This protein binds this small molecule.
Small molecule (SMILES): Nc1nc(-c2cccc(CC(=O)O)c2)c2nc[nH]c2n1

Binding-site contacts:
Ligand atom C2 contacts residue LEU142 of chain 1.A at 3.9 Å (hydrophobic).
Ligand atom C12 contacts residue PHE88 of chain 1.A at 3.8 Å (hydrophobic).
Ligand atom C7 contacts residue GLN139 of chain 1.A at 3.7 Å.
Ligand atom O2 contacts residue THR22 of chain 1.A at 2.7 Å (h-bond).
Ligand atom C11 contacts residue LEU142 of chain 1.A at 3.2 Å (hydrophobic).
Ligand atom C13 contacts residue ALA39 of chain 1.A at 3.5 Å (hydrophobic).
Ligand atom N5 contacts residue LEU142 of chain 1.A at 3.5 Å.
Ligand atom N1 contacts residue LEU91 of chain 1.A at 2.8 Å (h-bond).
Ligand atom C13 contacts residue LEU142 of chain 1.A at 3.0 Å (hydrophobic).
Ligand atom O1 contacts residue LYS137 of chain 1.A at 3.4 Å.
Ligand atom C3 contacts residue VAL26 of chain 1.A at 4.0 Å (hydrophobic).
Ligand atom C10 contacts residue LYS41 of chain 1.A at 3.8 Å.
Ligand atom C8 contacts residue GLN139 of chain 1.A at 3.3 Å.
Ligand atom C1 contacts residue LEU91 of chain 1.A at 3.5 Å (hydrophobic).
Ligand atom C11 contacts residue ALA39 of chain 1.A at 4.0 Å (hydrophobic).
Ligand atom C10 contacts residue GLN139 of chain 1.A at 3.7 Å.
Ligand atom C12 contacts residue ALA39 of chain 1.A at 4.0 Å (hydrophobic).
Ligand atom O2 contacts residue GLY21 of chain 1.A at 3.0 Å.
Ligand atom C4 contacts residue VAL26 of chain 1.A at 3.6 Å (hydrophobic).
Ligand atom C12 contacts residue LYS41 of chain 1.A at 3.7 Å.
Ligand atom N1 contacts residue ILE18 of chain 1.A at 3.8 Å.
Ligand atom C5 contacts residue VAL26 of chain 1.A at 3.8 Å (hydrophobic).
Ligand atom C9 contacts residue THR22 of chain 1.A at 3.4 Å.
Ligand atom N4 contacts residue VAL72 of chain 1.A at 3.9 Å.
Ligand atom C12 contacts residue LEU142 of chain 1.A at 3.5 Å (hydrophobic).
Ligand atom N3 contacts residue LYS41 of chain 1.A at 2.9 Å (salt-bridge).
Ligand atom N5 contacts residue ALA39 of chain 1.A at 3.8 Å.
Ligand atom N2 contacts residue ILE18 of chain 1.A at 4.0 Å.
Ligand atom O1 contacts residue THR22 of chain 1.A at 3.1 Å.
Ligand atom N4 contacts residue ALA39 of chain 1.A at 3.6 Å.
Ligand atom C11 contacts residue LYS41 of chain 1.A at 4.0 Å.
Ligand atom N5 contacts residue LEU91 of chain 1.A at 3.4 Å (h-bond).
Ligand atom C9 contacts residue GLY21 of chain 1.A at 4.0 Å.
Ligand atom N5 contacts residue PHE90 of chain 1.A at 3.9 Å.
Ligand atom N1 contacts residue PHE90 of chain 1.A at 3.3 Å.
Ligand atom C4 contacts residue ILE18 of chain 1.A at 3.9 Å (hydrophobic).
Ligand atom C12 contacts residue VAL72 of chain 1.A at 3.9 Å (hydrophobic).
Ligand atom N4 contacts residue LEU142 of chain 1.A at 3.2 Å.
Ligand atom N4 contacts residue GLU89 of chain 1.A at 3.1 Å (salt-bridge).
Ligand atom N3 contacts residue LEU142 of chain 1.A at 3.5 Å.

Sequence of chain 1.A:
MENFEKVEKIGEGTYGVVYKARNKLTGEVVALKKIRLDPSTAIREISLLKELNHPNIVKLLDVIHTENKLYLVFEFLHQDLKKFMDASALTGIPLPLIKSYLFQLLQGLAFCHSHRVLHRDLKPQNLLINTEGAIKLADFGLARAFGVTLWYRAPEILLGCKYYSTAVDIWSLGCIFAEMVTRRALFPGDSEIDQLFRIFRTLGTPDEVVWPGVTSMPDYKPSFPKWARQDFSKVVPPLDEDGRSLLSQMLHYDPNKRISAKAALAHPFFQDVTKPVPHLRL